Sequence of chain 1.D:
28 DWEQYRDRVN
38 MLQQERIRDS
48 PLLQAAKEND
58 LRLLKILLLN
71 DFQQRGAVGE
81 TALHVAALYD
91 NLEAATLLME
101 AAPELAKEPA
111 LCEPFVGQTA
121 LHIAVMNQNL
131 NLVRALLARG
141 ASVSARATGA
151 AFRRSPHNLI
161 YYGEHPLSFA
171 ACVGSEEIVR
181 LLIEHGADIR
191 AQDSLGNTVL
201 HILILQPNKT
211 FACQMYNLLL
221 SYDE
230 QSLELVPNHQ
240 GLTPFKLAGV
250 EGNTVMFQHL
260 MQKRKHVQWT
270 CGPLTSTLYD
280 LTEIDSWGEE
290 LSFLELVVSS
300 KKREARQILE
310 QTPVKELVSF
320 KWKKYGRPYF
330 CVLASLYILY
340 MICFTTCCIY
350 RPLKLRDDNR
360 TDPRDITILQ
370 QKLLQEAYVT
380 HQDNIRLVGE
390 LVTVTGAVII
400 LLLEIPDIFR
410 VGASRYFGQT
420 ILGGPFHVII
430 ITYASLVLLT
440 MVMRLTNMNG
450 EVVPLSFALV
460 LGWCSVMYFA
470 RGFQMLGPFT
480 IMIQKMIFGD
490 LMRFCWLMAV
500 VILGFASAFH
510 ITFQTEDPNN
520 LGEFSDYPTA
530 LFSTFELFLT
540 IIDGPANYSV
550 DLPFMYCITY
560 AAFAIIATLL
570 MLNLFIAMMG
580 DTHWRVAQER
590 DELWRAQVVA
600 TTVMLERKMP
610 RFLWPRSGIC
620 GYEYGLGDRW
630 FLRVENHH

Sequence of chain 1.C:
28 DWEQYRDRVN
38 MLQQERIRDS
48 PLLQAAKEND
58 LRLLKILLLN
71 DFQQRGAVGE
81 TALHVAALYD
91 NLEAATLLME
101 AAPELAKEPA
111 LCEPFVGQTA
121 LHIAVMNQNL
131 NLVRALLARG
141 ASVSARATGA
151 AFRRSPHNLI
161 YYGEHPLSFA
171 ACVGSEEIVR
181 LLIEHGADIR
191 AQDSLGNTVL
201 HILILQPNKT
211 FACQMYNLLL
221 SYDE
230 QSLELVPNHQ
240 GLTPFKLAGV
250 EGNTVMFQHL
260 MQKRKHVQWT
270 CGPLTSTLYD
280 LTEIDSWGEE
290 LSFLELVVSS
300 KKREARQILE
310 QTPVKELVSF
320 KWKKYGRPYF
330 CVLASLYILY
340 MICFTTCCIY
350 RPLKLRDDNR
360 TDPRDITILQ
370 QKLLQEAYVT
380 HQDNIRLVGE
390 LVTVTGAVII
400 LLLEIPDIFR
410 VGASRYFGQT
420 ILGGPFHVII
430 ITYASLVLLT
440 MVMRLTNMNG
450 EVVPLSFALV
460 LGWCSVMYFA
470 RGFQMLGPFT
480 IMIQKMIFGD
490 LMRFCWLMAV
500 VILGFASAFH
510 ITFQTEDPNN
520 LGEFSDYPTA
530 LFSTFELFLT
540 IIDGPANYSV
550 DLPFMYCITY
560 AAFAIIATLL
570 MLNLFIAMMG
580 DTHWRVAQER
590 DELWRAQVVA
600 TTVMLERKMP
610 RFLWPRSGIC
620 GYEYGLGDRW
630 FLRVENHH

This small molecule binds to this protein.
Small molecule (SMILES): CC(C)[C@@H](C)/C=C/[C@@H](C)[C@H]1CC[C@H]2C3=CC=C4C[C@@H](O)CC[C@]4(C)[C@H]3CC[C@]12C

Binding-site contacts:
Ligand atom C2 contacts residue PRO527 of chain 1.D at 3.9 Å (hydrophobic).
Ligand atom C26 contacts residue PHE534 of chain 1.D at 4.3 Å (hydrophobic).
Ligand atom C25 contacts residue MET497 of chain 1.D at 4.2 Å (hydrophobic).
Ligand atom C5 contacts residue CYS556 of chain 1.C at 3.8 Å (hydrophobic).
Ligand atom C15 contacts residue ALA560 of chain 1.C at 3.8 Å (hydrophobic).
Ligand atom C26 contacts residue ILE501 of chain 1.D at 3.7 Å (hydrophobic).
Ligand atom C27 contacts residue CPL1 of chain 1.I at 3.3 Å.
Ligand atom C6 contacts residue CYS556 of chain 1.C at 3.6 Å (hydrophobic).
Ligand atom O1 contacts residue CYS556 of chain 1.C at 4.1 Å.
Ligand atom C24 contacts residue ILE564 of chain 1.C at 3.9 Å (hydrophobic).
Ligand atom C23 contacts residue PHE534 of chain 1.D at 4.2 Å (hydrophobic).
Ligand atom C26 contacts residue MET497 of chain 1.D at 3.4 Å (hydrophobic).
Ligand atom C28 contacts residue ILE564 of chain 1.C at 3.5 Å (hydrophobic).
Ligand atom C27 contacts residue CYS494 of chain 1.D at 3.3 Å (hydrophobic).
Ligand atom C1 contacts residue PRO527 of chain 1.D at 3.4 Å (hydrophobic).
Ligand atom C27 contacts residue ALA498 of chain 1.D at 3.7 Å (hydrophobic).
Ligand atom C26 contacts residue CYS494 of chain 1.D at 4.1 Å (hydrophobic).
Ligand atom C25 contacts residue CYS494 of chain 1.D at 4.0 Å (hydrophobic).
Ligand atom C21 contacts residue PHE534 of chain 1.D at 3.7 Å (hydrophobic).
Ligand atom C9 contacts residue PHE531 of chain 1.D at 4.0 Å (hydrophobic).
Ligand atom C6 contacts residue ILE557 of chain 1.C at 4.0 Å (hydrophobic).
Ligand atom C21 contacts residue LEU530 of chain 1.D at 4.4 Å (hydrophobic).
Ligand atom C11 contacts residue LEU530 of chain 1.D at 4.1 Å (hydrophobic).
Ligand atom C14 contacts residue ALA560 of chain 1.C at 4.4 Å (hydrophobic).
Ligand atom C26 contacts residue ALA498 of chain 1.D at 4.0 Å (hydrophobic).
Ligand atom C21 contacts residue ILE501 of chain 1.D at 4.4 Å (hydrophobic).
Ligand atom C22 contacts residue PHE534 of chain 1.D at 4.2 Å (hydrophobic).
Ligand atom C12 contacts residue LEU530 of chain 1.D at 4.0 Å (hydrophobic).
Ligand atom C19 contacts residue PRO527 of chain 1.D at 3.5 Å (hydrophobic).
Ligand atom C24 contacts residue PHE534 of chain 1.D at 4.3 Å (hydrophobic).
Ligand atom C16 contacts residue ALA560 of chain 1.C at 3.8 Å (hydrophobic).
Ligand atom C11 contacts residue PHE531 of chain 1.D at 3.9 Å (hydrophobic).
Ligand atom C1 contacts residue PHE531 of chain 1.D at 4.0 Å (hydrophobic).
Ligand atom C4 contacts residue CYS556 of chain 1.C at 4.0 Å (hydrophobic).
Ligand atom C10 contacts residue PRO527 of chain 1.D at 4.2 Å (hydrophobic).
Ligand atom C12 contacts residue PHE531 of chain 1.D at 3.9 Å (hydrophobic).
Ligand atom C9 contacts residue PRO527 of chain 1.D at 4.3 Å (hydrophobic).
Ligand atom C7 contacts residue ILE557 of chain 1.C at 4.2 Å (hydrophobic).
Ligand atom C11 contacts residue PRO527 of chain 1.D at 3.7 Å (hydrophobic).
Ligand atom C3 contacts residue CYS556 of chain 1.C at 3.6 Å (hydrophobic).